Sequence of chain 1.A:
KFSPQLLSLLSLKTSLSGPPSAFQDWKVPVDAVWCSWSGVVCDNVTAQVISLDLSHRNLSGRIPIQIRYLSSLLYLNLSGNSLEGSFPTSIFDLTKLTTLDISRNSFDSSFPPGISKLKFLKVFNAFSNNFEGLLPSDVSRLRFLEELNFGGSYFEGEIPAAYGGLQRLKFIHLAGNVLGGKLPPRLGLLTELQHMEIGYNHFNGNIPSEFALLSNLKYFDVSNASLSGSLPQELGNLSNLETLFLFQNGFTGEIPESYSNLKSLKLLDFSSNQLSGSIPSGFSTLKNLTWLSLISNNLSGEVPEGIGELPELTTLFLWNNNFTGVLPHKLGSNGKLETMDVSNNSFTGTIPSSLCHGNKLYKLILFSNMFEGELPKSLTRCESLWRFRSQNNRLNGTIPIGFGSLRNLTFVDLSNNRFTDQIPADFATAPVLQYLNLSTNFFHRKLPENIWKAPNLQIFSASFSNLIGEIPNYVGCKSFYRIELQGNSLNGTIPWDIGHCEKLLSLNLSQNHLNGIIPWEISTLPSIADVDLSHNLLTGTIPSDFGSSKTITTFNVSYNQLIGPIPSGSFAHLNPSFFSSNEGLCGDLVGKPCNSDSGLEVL

The protein below binds the small molecule below.
Small molecule (SMILES): CC(=O)N[C@@H]1[C@@H](O)[C@H](O)[C@@H](CO)O[C@H]1O

Binding-site contacts:
Ligand atom O5 contacts residue ASN228 of chain 1.A at 2.5 Å (h-bond).
Ligand atom C8 contacts residue GLN252 of chain 1.A at 3.2 Å.
Ligand atom C4 contacts residue ASN228 of chain 1.A at 4.3 Å.
Ligand atom C1 contacts residue ASN228 of chain 1.A at 1.5 Å.
Ligand atom C2 contacts residue ASN228 of chain 1.A at 2.4 Å.
Ligand atom C7 contacts residue GLN252 of chain 1.A at 3.5 Å.
Ligand atom N2 contacts residue ASN228 of chain 1.A at 2.8 Å (h-bond).
Ligand atom C7 contacts residue ASN228 of chain 1.A at 3.7 Å.
Ligand atom C6 contacts residue ASN228 of chain 1.A at 4.3 Å.
Ligand atom N2 contacts residue GLN252 of chain 1.A at 3.3 Å (h-bond).
Ligand atom C5 contacts residue ASN228 of chain 1.A at 3.8 Å.
Ligand atom O7 contacts residue ASN228 of chain 1.A at 4.2 Å.
Ligand atom O6 contacts residue ASN228 of chain 1.A at 3.5 Å (h-bond).
Ligand atom C3 contacts residue ASN228 of chain 1.A at 3.8 Å.
Ligand atom O7 contacts residue GLN252 of chain 1.A at 4.4 Å.
Ligand atom C1 contacts residue GLN252 of chain 1.A at 4.2 Å.
Ligand atom C2 contacts residue GLN252 of chain 1.A at 4.3 Å.